Sequence of chain 14.O:
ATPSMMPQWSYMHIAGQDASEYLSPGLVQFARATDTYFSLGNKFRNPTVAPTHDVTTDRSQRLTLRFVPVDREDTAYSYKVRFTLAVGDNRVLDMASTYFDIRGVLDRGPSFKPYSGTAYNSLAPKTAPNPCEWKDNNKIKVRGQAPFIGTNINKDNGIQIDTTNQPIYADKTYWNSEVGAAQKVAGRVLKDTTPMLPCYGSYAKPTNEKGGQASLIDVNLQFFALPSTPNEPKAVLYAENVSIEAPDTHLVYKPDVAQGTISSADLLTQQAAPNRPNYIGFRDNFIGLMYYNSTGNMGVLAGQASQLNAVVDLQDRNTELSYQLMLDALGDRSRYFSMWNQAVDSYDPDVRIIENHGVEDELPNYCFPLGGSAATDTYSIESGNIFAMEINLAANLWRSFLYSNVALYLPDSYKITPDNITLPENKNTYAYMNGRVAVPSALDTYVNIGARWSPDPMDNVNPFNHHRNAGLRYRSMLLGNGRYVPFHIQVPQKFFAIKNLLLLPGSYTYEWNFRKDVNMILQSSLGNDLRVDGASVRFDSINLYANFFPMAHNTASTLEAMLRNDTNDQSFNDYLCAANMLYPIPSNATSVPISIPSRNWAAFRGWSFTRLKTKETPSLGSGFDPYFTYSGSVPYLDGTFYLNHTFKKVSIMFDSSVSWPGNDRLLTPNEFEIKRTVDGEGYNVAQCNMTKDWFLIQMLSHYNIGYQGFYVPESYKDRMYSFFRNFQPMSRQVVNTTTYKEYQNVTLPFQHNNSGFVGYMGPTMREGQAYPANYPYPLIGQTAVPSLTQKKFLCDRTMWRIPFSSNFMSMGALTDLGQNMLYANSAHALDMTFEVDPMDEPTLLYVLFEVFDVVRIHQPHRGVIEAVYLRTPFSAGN

The protein below binds the small molecule below.
Small molecule (SMILES): CSCC[C@H](NC(=O)[C@H](Cc1ccccc1)NC(=O)[C@H]1CCCN1C(=O)[C@@H](N)CCCN=C(N)N)C(=O)NCC(=O)N[C@@H](C=O)[C@@H](C)O

Sequence of chain 14.N:
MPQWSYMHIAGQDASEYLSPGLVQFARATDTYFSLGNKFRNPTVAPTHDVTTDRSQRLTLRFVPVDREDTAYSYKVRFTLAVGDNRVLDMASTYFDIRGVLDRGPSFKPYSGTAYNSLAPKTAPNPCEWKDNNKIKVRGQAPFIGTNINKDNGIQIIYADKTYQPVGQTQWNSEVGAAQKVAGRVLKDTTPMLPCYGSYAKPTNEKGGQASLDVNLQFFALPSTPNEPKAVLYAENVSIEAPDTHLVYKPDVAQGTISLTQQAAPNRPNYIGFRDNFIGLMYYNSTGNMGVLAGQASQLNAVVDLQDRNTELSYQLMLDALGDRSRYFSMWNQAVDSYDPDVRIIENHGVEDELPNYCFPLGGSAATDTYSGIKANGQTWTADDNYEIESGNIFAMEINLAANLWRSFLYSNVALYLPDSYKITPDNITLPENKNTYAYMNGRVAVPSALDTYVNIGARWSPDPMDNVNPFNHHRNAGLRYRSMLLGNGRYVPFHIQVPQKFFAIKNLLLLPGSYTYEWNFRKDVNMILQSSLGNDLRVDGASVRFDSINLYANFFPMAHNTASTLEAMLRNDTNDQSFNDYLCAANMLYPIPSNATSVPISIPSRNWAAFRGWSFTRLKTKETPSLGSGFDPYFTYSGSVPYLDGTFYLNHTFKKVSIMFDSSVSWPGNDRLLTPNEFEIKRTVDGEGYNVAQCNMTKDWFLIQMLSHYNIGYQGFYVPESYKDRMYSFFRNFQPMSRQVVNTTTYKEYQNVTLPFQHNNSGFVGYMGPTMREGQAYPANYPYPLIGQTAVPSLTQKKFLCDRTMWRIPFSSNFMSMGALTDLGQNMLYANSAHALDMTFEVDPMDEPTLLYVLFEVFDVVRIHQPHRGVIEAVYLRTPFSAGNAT

Sequence of chain 14.P:
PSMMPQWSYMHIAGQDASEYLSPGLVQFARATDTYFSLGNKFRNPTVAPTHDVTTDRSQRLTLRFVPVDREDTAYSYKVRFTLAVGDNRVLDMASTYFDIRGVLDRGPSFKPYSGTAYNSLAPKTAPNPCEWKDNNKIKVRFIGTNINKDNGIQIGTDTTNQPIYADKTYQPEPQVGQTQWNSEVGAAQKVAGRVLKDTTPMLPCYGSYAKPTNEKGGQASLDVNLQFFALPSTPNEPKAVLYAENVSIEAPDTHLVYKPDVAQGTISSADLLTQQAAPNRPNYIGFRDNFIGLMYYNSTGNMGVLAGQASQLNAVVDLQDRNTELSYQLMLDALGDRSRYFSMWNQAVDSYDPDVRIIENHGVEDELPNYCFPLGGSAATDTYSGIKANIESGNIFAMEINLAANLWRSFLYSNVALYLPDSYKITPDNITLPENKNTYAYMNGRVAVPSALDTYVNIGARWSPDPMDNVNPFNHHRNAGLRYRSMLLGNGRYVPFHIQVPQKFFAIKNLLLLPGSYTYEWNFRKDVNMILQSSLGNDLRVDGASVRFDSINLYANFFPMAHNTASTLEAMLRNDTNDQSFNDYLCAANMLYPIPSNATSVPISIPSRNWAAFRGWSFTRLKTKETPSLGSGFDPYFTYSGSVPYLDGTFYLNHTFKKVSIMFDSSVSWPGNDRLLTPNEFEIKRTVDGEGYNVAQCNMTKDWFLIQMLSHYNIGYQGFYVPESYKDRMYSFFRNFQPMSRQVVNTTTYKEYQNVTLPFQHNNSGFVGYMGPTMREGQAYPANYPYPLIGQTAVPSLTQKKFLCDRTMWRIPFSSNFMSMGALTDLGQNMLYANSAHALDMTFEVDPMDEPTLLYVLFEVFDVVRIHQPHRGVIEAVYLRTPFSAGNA

Binding-site contacts:
Ligand atom CD2 contacts residue HIS54 of chain 14.O at 4.4 Å.
Ligand atom CB contacts residue PRO52 of chain 14.O at 3.8 Å (hydrophobic).
Ligand atom C contacts residue PRO52 of chain 14.O at 4.2 Å (hydrophobic).
Ligand atom O contacts residue PRO48 of chain 14.O at 3.4 Å.
Ligand atom C contacts residue PRO48 of chain 14.O at 3.9 Å (hydrophobic).
Ligand atom CZ contacts residue PHE31 of chain 14.N at 4.3 Å (hydrophobic).
Ligand atom OG1 contacts residue THR49 of chain 14.O at 4.2 Å.
Ligand atom CA contacts residue ALA51 of chain 14.O at 4.4 Å (hydrophobic).
Ligand atom CB contacts residue PRO48 of chain 14.O at 3.9 Å (hydrophobic).
Ligand atom CE2 contacts residue ASP55 of chain 14.O at 3.6 Å.
Ligand atom O contacts residue ALA34 of chain 14.N at 4.1 Å.
Ligand atom O contacts residue GLY17 of chain 14.O at 4.0 Å.
Ligand atom C contacts residue VAL50 of chain 14.O at 3.6 Å (hydrophobic).
Ligand atom CB contacts residue THR49 of chain 14.O at 4.0 Å.
Ligand atom CA contacts residue PRO48 of chain 14.O at 4.2 Å (hydrophobic).
Ligand atom CD2 contacts residue TYR38 of chain 14.N at 3.8 Å (hydrophobic).
Ligand atom CB contacts residue VAL56 of chain 14.O at 4.2 Å (hydrophobic).
Ligand atom CD1 contacts residue TYR38 of chain 14.N at 4.4 Å (hydrophobic).
Ligand atom CA contacts residue VAL50 of chain 14.O at 3.0 Å (hydrophobic).
Ligand atom N contacts residue PRO52 of chain 14.O at 4.0 Å.
Ligand atom NH1 contacts residue GLY27 of chain 14.N at 4.4 Å.
Ligand atom O contacts residue VAL50 of chain 14.O at 3.7 Å.
Ligand atom CD2 contacts residue VAL56 of chain 14.O at 3.8 Å (hydrophobic).
Ligand atom CD2 contacts residue ASP55 of chain 14.O at 3.8 Å.
Ligand atom CZ contacts residue PHE31 of chain 14.N at 4.2 Å (hydrophobic).
Ligand atom CB contacts residue ALA34 of chain 14.N at 4.3 Å (hydrophobic).
Ligand atom CG contacts residue TYR38 of chain 14.N at 3.7 Å (hydrophobic).
Ligand atom O contacts residue PRO52 of chain 14.O at 4.0 Å.
Ligand atom N contacts residue VAL50 of chain 14.O at 4.2 Å.
Ligand atom CD1 contacts residue ALA34 of chain 14.N at 4.3 Å (hydrophobic).
Ligand atom NH1 contacts residue PHE31 of chain 14.N at 3.0 Å.
Ligand atom OG1 contacts residue PRO48 of chain 14.O at 3.1 Å.
Ligand atom NH2 contacts residue MET606 of chain 14.O at 4.2 Å.
Ligand atom O contacts residue THR49 of chain 14.O at 4.2 Å.
Ligand atom CE2 contacts residue THR599 of chain 14.O at 4.2 Å.
Ligand atom N contacts residue VAL50 of chain 14.O at 3.6 Å (h-bond).
Ligand atom NH1 contacts residue MET606 of chain 14.O at 4.0 Å.
Ligand atom CA contacts residue PRO52 of chain 14.O at 4.1 Å (hydrophobic).
Ligand atom NH2 contacts residue THR602 of chain 14.O at 4.4 Å.
Ligand atom CB contacts residue TYR38 of chain 14.N at 3.6 Å (hydrophobic).